A small-molecule ligand and the protein it binds are described below.
Small molecule (SMILES): CC(=O)N[C@@H]1[C@@H](O)[C@H](O)[C@@H](CO)O[C@H]1O

Sequence of chain 1.A:
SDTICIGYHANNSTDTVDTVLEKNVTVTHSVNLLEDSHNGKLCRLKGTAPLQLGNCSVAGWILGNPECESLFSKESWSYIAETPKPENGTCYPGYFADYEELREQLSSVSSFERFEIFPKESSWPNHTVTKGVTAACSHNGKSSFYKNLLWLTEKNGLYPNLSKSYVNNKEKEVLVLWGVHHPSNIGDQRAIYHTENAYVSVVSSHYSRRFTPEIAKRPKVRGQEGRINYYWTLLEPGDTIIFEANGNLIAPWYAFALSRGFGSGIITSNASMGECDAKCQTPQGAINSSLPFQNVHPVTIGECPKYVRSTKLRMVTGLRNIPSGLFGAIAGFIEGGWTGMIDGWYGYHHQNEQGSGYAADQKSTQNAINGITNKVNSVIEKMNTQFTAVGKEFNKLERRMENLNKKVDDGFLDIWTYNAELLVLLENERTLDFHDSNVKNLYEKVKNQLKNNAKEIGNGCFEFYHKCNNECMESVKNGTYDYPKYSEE

Binding-site contacts:
Ligand atom O5 contacts residue ASN200 of chain 1.A at 2.3 Å (h-bond).
Ligand atom C3 contacts residue ASN200 of chain 1.A at 3.8 Å.
Ligand atom C7 contacts residue ASN200 of chain 1.A at 3.9 Å.
Ligand atom O7 contacts residue ASN200 of chain 1.A at 4.4 Å.
Ligand atom C2 contacts residue ASN200 of chain 1.A at 2.5 Å.
Ligand atom C1 contacts residue ASN200 of chain 1.A at 1.4 Å.
Ligand atom N2 contacts residue ASN200 of chain 1.A at 2.9 Å (h-bond).
Ligand atom C5 contacts residue ASN200 of chain 1.A at 3.6 Å.
Ligand atom C4 contacts residue ASN200 of chain 1.A at 4.2 Å.